Sequence of chain 1.B:
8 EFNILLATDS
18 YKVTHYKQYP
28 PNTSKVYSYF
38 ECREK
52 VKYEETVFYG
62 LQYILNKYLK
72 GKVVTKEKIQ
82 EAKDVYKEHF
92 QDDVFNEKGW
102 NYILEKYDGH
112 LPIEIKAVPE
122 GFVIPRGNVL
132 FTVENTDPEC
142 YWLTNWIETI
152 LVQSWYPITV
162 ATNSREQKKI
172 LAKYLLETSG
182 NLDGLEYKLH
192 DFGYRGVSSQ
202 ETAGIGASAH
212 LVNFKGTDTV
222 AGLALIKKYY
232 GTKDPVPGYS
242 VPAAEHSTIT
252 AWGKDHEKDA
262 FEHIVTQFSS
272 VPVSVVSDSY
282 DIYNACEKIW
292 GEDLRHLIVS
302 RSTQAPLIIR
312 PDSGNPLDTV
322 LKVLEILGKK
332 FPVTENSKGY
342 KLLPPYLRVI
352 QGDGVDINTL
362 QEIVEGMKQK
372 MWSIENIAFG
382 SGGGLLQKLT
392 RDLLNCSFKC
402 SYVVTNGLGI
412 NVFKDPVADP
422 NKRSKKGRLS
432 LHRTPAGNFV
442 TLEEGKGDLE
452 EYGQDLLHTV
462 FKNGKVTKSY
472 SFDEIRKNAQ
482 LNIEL

Sequence of chain 1.A:
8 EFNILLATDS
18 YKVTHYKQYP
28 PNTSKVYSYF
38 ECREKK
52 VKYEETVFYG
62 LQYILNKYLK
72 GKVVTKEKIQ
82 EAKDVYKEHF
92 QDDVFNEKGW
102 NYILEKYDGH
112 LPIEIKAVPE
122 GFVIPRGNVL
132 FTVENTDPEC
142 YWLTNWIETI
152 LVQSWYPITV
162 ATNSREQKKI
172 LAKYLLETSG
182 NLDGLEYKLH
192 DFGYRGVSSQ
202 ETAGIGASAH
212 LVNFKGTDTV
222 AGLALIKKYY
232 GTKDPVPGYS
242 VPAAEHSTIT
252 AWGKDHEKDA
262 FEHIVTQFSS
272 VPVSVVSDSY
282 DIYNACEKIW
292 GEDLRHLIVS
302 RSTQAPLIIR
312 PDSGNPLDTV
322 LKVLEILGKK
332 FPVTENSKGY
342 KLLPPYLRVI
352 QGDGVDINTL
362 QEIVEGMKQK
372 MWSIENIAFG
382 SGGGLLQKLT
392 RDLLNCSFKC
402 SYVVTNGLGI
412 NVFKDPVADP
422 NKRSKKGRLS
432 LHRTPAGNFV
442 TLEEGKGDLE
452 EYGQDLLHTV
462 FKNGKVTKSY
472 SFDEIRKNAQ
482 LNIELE

Binding-site contacts:
Ligand atom C14 contacts residue TYR18 of chain 1.A at 3.5 Å (hydrophobic).
Ligand atom F29 contacts residue TYR188 of chain 1.B at 3.4 Å.
Ligand atom C12 contacts residue ARG311 of chain 1.B at 3.5 Å.
Ligand atom C4 contacts residue HIS191 of chain 1.B at 3.2 Å.
Ligand atom C13 contacts residue ARG311 of chain 1.B at 3.5 Å.
Ligand atom N8 contacts residue TYR18 of chain 1.A at 3.5 Å.
Ligand atom C9 contacts residue TYR18 of chain 1.A at 3.6 Å (hydrophobic).
Ligand atom C19 contacts residue ASP219 of chain 1.B at 3.1 Å.
Ligand atom C2 contacts residue VAL242 of chain 1.B at 3.5 Å (hydrophobic).
Ligand atom C16 contacts residue ARG196 of chain 1.B at 3.3 Å.
Ligand atom N18 contacts residue TYR18 of chain 1.A at 3.4 Å.
Ligand atom C1 contacts residue VAL242 of chain 1.B at 3.4 Å (hydrophobic).
Ligand atom N15 contacts residue TYR18 of chain 1.A at 3.6 Å.
Ligand atom C16 contacts residue PHE193 of chain 1.B at 3.5 Å (hydrophobic).
Ligand atom C11 contacts residue PHE193 of chain 1.B at 3.6 Å (hydrophobic).
Ligand atom N8 contacts residue ASP219 of chain 1.B at 3.0 Å (salt-bridge).
Ligand atom C7 contacts residue ALA244 of chain 1.B at 3.5 Å (hydrophobic).
Ligand atom C12 contacts residue TYR18 of chain 1.A at 3.6 Å (hydrophobic).
Ligand atom C12 contacts residue PHE193 of chain 1.B at 3.5 Å (hydrophobic).
Ligand atom C11 contacts residue TYR18 of chain 1.A at 3.5 Å (hydrophobic).
Ligand atom F30 contacts residue PRO273 of chain 1.B at 3.7 Å.
Ligand atom C17 contacts residue ASP16 of chain 1.A at 3.6 Å.
Ligand atom C17 contacts residue TYR18 of chain 1.A at 3.6 Å (hydrophobic).
Ligand atom O22 contacts residue ILE309 of chain 1.B at 3.5 Å.
Ligand atom N18 contacts residue PHE193 of chain 1.B at 3.7 Å.
Ligand atom C14 contacts residue PHE193 of chain 1.B at 3.5 Å (hydrophobic).
Ligand atom C7 contacts residue SER241 of chain 1.B at 3.6 Å.
Ligand atom C5 contacts residue HIS191 of chain 1.B at 3.4 Å.
Ligand atom C1 contacts residue SER275 of chain 1.B at 3.7 Å.
Ligand atom O21 contacts residue ALA379 of chain 1.B at 3.7 Å.
Ligand atom O21 contacts residue TYR188 of chain 1.B at 3.7 Å.
Ligand atom N15 contacts residue ARG196 of chain 1.B at 3.6 Å (salt-bridge).
Ligand atom O10 contacts residue ALA244 of chain 1.B at 3.2 Å.
Ligand atom C7 contacts residue VAL242 of chain 1.B at 3.3 Å (hydrophobic).
Ligand atom C26 contacts residue VAL242 of chain 1.B at 3.5 Å (hydrophobic).
Ligand atom C19 contacts residue TYR18 of chain 1.A at 3.5 Å (hydrophobic).
Ligand atom C13 contacts residue PHE193 of chain 1.B at 3.5 Å (hydrophobic).
Ligand atom C13 contacts residue TYR18 of chain 1.A at 3.7 Å (hydrophobic).
Ligand atom F29 contacts residue TYR240 of chain 1.B at 3.7 Å.
Ligand atom C19 contacts residue PHE193 of chain 1.B at 3.6 Å (hydrophobic).

The small molecule below binds the protein below.
Small molecule (SMILES): O=C(NCc1ccc(S(=O)(=O)c2cc(F)cc(F)c2)cc1)c1ccc2nccn2c1